This small molecule binds to this protein.
Small molecule (SMILES): CC(=O)N[C@H]1[C@H](O[C@H]2[C@H](O)[C@@H](NC(C)=O)CO[C@@H]2CO)O[C@H](CO)[C@@H](O[C@@H]2O[C@H](CO)[C@@H](O)[C@H](O)[C@@H]2O)[C@@H]1O

Sequence of chain 1.G:
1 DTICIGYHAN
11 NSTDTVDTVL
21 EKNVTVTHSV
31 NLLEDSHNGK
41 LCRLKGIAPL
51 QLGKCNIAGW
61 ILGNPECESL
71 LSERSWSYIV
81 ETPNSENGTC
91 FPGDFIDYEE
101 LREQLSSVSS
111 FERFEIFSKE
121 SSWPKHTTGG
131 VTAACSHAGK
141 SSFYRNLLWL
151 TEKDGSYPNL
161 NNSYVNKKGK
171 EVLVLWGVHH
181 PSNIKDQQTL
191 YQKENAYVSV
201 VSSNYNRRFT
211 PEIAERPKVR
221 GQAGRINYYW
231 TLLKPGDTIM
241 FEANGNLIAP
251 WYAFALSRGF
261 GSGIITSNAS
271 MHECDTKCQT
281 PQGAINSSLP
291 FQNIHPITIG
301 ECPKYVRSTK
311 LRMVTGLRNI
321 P

Binding-site contacts:
Ligand atom O7 contacts residue CYS90 of chain 1.G at 3.8 Å.
Ligand atom O6 contacts residue GLU86 of chain 1.G at 3.5 Å.
Ligand atom C8 contacts residue SER136 of chain 1.G at 3.7 Å.
Ligand atom O5 contacts residue ARG220 of chain 1.G at 4.0 Å.
Ligand atom C8 contacts residue CYS135 of chain 1.G at 4.1 Å (hydrophobic).
Ligand atom C5 contacts residue ASN87 of chain 1.G at 3.6 Å.
Ligand atom C8 contacts residue CYS90 of chain 1.G at 4.0 Å (hydrophobic).
Ligand atom O6 contacts residue ARG220 of chain 1.G at 4.2 Å.
Ligand atom C7 contacts residue ARG220 of chain 1.G at 3.7 Å.
Ligand atom O5 contacts residue GLU86 of chain 1.G at 4.4 Å.
Ligand atom O5 contacts residue ASN87 of chain 1.G at 2.3 Å (h-bond).
Ligand atom C1 contacts residue GLU66 of chain 1.G at 4.1 Å.
Ligand atom N2 contacts residue ASN87 of chain 1.G at 3.0 Å (h-bond).
Ligand atom O7 contacts residue ARG220 of chain 1.G at 4.0 Å.
Ligand atom C7 contacts residue GLU66 of chain 1.G at 3.5 Å.
Ligand atom C1 contacts residue ASN87 of chain 1.G at 1.4 Å.
Ligand atom C4 contacts residue ASN87 of chain 1.G at 4.2 Å.
Ligand atom C6 contacts residue ARG220 of chain 1.G at 4.0 Å.
Ligand atom C8 contacts residue ALA134 of chain 1.G at 4.4 Å (hydrophobic).
Ligand atom C8 contacts residue GLU66 of chain 1.G at 3.4 Å.
Ligand atom C7 contacts residue ASN87 of chain 1.G at 3.0 Å.
Ligand atom C7 contacts residue CYS90 of chain 1.G at 4.2 Å (hydrophobic).
Ligand atom C3 contacts residue ASN87 of chain 1.G at 3.8 Å.
Ligand atom O7 contacts residue GLU66 of chain 1.G at 4.0 Å.
Ligand atom O3 contacts residue ARG220 of chain 1.G at 3.1 Å (salt-bridge).
Ligand atom N2 contacts residue GLU66 of chain 1.G at 3.7 Å.
Ligand atom O7 contacts residue ASN87 of chain 1.G at 2.6 Å (h-bond).
Ligand atom C2 contacts residue ASN87 of chain 1.G at 2.5 Å.
Ligand atom C3 contacts residue ARG220 of chain 1.G at 4.0 Å.
Ligand atom C2 contacts residue ARG220 of chain 1.G at 3.8 Å.
Ligand atom C4 contacts residue ARG220 of chain 1.G at 4.3 Å.
Ligand atom C8 contacts residue ASN87 of chain 1.G at 4.4 Å.
Ligand atom C6 contacts residue GLU86 of chain 1.G at 4.3 Å.
Ligand atom C8 contacts residue ARG220 of chain 1.G at 4.2 Å.
Ligand atom N2 contacts residue ARG220 of chain 1.G at 3.5 Å (salt-bridge).